Binding-site contacts:
Ligand atom C2A contacts residue PHE186 of chain 34.A at 3.3 Å (hydrophobic).
Ligand atom C3D contacts residue LEU116 of chain 34.A at 3.6 Å (hydrophobic).
Ligand atom C5C contacts residue VAL188 of chain 34.A at 2.9 Å (hydrophobic).
Ligand atom O1A contacts residue PHE186 of chain 34.A at 2.9 Å.
Ligand atom C4A contacts residue VAL176 of chain 34.A at 3.7 Å (hydrophobic).
Ligand atom C5B contacts residue TYR152 of chain 34.A at 3.8 Å (hydrophobic).
Ligand atom C31 contacts residue LEU106 of chain 34.A at 3.8 Å (hydrophobic).
Ligand atom C3C contacts residue ILE104 of chain 34.A at 3.6 Å (hydrophobic).
Ligand atom C2B contacts residue MET224 of chain 34.A at 3.6 Å (hydrophobic).
Ligand atom CL2 contacts residue ILE104 of chain 34.A at 3.1 Å.
Ligand atom C5 contacts residue LEU106 of chain 34.A at 3.5 Å (hydrophobic).
Ligand atom C4A contacts residue SER175 of chain 34.A at 3.8 Å.
Ligand atom C3B contacts residue MET224 of chain 34.A at 3.4 Å (hydrophobic).
Ligand atom C2D contacts residue SER107 of chain 34.A at 3.8 Å.
Ligand atom C5A contacts residue PHE186 of chain 34.A at 3.5 Å (hydrophobic).
Ligand atom CL1 contacts residue LEU25 of chain 34.C at 3.5 Å.
Ligand atom C4B contacts residue PHE186 of chain 34.A at 3.4 Å (hydrophobic).
Ligand atom C1C contacts residue TYR128 of chain 34.A at 3.5 Å (hydrophobic).
Ligand atom N3A contacts residue ALA24 of chain 34.C at 3.6 Å.
Ligand atom C1B contacts residue VAL188 of chain 34.A at 3.8 Å (hydrophobic).
Ligand atom C4 contacts residue LEU106 of chain 34.A at 2.5 Å (hydrophobic).
Ligand atom O1D contacts residue SER107 of chain 34.A at 3.2 Å.
Ligand atom C3B contacts residue PHE186 of chain 34.A at 3.7 Å (hydrophobic).
Ligand atom C31 contacts residue ASN219 of chain 34.A at 3.8 Å.
Ligand atom CL1 contacts residue VAL188 of chain 34.A at 3.5 Å.
Ligand atom C5A contacts residue VAL176 of chain 34.A at 3.2 Å (hydrophobic).
Ligand atom N2 contacts residue MET221 of chain 34.A at 3.5 Å (h-bond).
Ligand atom O1B contacts residue TYR152 of chain 34.A at 3.8 Å.
Ligand atom C6B contacts residue TYR152 of chain 34.A at 3.8 Å (hydrophobic).
Ligand atom CL2 contacts residue MET224 of chain 34.A at 2.9 Å.
Ligand atom N3A contacts residue PRO174 of chain 34.A at 3.6 Å (h-bond).
Ligand atom C5A contacts residue ALA150 of chain 34.A at 3.2 Å (hydrophobic).
Ligand atom O1 contacts residue MET221 of chain 34.A at 3.1 Å (h-bond).
Ligand atom N2 contacts residue ASN219 of chain 34.A at 3.4 Å (h-bond).
Ligand atom C3 contacts residue LEU106 of chain 34.A at 3.4 Å (hydrophobic).
Ligand atom C4A contacts residue PRO174 of chain 34.A at 3.3 Å (hydrophobic).
Ligand atom C6B contacts residue VAL188 of chain 34.A at 3.8 Å (hydrophobic).
Ligand atom O1A contacts residue ALA150 of chain 34.A at 3.8 Å.
Ligand atom C1B contacts residue TYR152 of chain 34.A at 3.8 Å (hydrophobic).
Ligand atom C4C contacts residue TYR128 of chain 34.A at 3.5 Å (hydrophobic).

Sequence of chain 34.C:
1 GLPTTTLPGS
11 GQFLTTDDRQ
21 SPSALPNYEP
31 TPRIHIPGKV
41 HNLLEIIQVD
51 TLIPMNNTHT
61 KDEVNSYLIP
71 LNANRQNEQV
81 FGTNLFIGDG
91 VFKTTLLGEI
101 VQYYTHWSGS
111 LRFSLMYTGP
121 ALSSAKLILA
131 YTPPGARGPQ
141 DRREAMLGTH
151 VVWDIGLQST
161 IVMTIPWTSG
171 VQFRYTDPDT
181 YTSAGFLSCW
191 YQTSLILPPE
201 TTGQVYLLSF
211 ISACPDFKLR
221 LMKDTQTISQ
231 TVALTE

Sequence of chain 34.A:
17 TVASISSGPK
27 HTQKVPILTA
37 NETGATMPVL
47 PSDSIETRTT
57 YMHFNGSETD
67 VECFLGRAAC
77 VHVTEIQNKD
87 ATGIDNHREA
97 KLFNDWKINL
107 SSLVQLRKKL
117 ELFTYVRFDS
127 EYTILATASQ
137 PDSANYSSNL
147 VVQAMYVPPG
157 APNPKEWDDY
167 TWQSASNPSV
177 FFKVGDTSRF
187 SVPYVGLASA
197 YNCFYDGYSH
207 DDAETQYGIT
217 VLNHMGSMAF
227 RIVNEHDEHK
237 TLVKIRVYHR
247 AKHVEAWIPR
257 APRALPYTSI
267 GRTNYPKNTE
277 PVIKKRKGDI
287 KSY

A small-molecule ligand and the protein it binds are described below.
Small molecule (SMILES): OCCOCOCc1cc(CCCCCOc2c(Cl)cc(C3=NCCO3)cc2Cl)on1

Sequence of chain 35.C:
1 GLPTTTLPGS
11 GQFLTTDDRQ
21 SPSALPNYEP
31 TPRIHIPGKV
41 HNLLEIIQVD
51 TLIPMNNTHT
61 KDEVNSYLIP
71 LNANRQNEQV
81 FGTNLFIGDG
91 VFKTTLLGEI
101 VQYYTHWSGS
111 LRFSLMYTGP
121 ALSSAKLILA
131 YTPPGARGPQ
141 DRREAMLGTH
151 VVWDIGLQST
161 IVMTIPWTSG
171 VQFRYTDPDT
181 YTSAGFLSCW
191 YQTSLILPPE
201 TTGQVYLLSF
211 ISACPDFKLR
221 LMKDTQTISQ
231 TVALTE